Sequence of chain 1.B:
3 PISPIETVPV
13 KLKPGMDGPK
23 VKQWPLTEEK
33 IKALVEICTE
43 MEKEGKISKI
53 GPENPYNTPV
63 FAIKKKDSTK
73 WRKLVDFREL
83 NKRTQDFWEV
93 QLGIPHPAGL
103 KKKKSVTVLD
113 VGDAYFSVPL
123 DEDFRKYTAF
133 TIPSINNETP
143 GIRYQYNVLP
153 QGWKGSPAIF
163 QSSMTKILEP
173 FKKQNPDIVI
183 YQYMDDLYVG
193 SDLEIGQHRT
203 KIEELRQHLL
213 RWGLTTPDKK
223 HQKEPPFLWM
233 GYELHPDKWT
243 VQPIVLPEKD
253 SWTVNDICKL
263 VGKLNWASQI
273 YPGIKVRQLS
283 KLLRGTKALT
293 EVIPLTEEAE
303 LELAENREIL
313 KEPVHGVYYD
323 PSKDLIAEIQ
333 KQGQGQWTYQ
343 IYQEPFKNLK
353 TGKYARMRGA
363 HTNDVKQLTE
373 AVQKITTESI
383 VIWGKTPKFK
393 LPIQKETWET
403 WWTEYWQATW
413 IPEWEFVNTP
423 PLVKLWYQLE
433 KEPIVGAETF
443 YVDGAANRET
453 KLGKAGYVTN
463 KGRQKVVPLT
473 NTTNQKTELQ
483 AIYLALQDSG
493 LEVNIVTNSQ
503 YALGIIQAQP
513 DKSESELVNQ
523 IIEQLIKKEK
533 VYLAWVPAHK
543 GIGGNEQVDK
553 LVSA

This small molecule binds to this protein.
Small molecule (SMILES): COC(=O)[C@H](O[C@H]1CC[C@@H](n2cc(C)c(=O)[nH]c2=O)C1)P(=O)(O)O

Binding-site contacts:
Ligand atom C12 contacts residue ASP187 of chain 1.B at 3.4 Å.
Ligand atom O14 contacts residue MG1 of chain 1.P at 2.2 Å.
Ligand atom O11 contacts residue MG1 of chain 1.P at 3.0 Å.
Ligand atom C4 contacts residue ARG74 of chain 1.B at 3.7 Å.
Ligand atom C8 contacts residue MET186 of chain 1.B at 3.6 Å (hydrophobic).
Ligand atom O14 contacts residue ASP187 of chain 1.B at 2.8 Å (salt-bridge).
Ligand atom C8 contacts residue TYR117 of chain 1.B at 3.7 Å (hydrophobic).
Ligand atom O23 contacts residue TYR117 of chain 1.B at 3.4 Å.
Ligand atom C5 contacts residue ARG74 of chain 1.B at 3.2 Å.
Ligand atom O17 contacts residue MG1 of chain 1.P at 2.3 Å.
Ligand atom O19 contacts residue LYS67 of chain 1.B at 3.5 Å (salt-bridge).
Ligand atom O18 contacts residue ASP187 of chain 1.B at 3.9 Å.
Ligand atom O18 contacts residue MG1 of chain 1.P at 2.4 Å.
Ligand atom O15 contacts residue MG1 of chain 1.P at 4.0 Å.
Ligand atom C9 contacts residue ASP187 of chain 1.B at 3.6 Å.
Ligand atom O18 contacts residue ALA116 of chain 1.B at 3.9 Å.
Ligand atom O23 contacts residue GLN153 of chain 1.B at 4.0 Å.
Ligand atom P16 contacts residue ASP187 of chain 1.B at 4.1 Å.
Ligand atom O17 contacts residue ASP112 of chain 1.B at 3.8 Å.
Ligand atom C13 contacts residue ASP187 of chain 1.B at 3.2 Å.
Ligand atom C13 contacts residue MG1 of chain 1.P at 2.9 Å.
Ligand atom O19 contacts residue ARG74 of chain 1.B at 2.4 Å (salt-bridge).
Ligand atom P16 contacts residue MG1 of chain 1.P at 2.6 Å.
Ligand atom C10 contacts residue ASP187 of chain 1.B at 3.4 Å.
Ligand atom O11 contacts residue ASP187 of chain 1.B at 2.7 Å (salt-bridge).
Ligand atom O19 contacts residue MG1 of chain 1.P at 4.1 Å.
Ligand atom C3 contacts residue ARG74 of chain 1.B at 3.6 Å.
Ligand atom O14 contacts residue ASP112 of chain 1.B at 2.7 Å (salt-bridge).
Ligand atom C20 contacts residue GLN153 of chain 1.B at 3.9 Å.
Ligand atom N6 contacts residue ARG74 of chain 1.B at 3.6 Å.
Ligand atom C9 contacts residue MET186 of chain 1.B at 3.5 Å (hydrophobic).
Ligand atom C20 contacts residue ARG74 of chain 1.B at 3.2 Å.
Ligand atom C13 contacts residue ASP112 of chain 1.B at 3.9 Å.
Ligand atom C7 contacts residue TYR117 of chain 1.B at 3.8 Å (hydrophobic).
Ligand atom O18 contacts residue VAL113 of chain 1.B at 3.9 Å.
Ligand atom O18 contacts residue ASP115 of chain 1.B at 4.0 Å.
Ligand atom C12 contacts residue ARG74 of chain 1.B at 3.6 Å.
Ligand atom P16 contacts residue ARG74 of chain 1.B at 3.5 Å.
Ligand atom C12 contacts residue MG1 of chain 1.P at 3.0 Å.
Ligand atom C7 contacts residue ARG74 of chain 1.B at 4.1 Å.